Sequence of chain 1.D:
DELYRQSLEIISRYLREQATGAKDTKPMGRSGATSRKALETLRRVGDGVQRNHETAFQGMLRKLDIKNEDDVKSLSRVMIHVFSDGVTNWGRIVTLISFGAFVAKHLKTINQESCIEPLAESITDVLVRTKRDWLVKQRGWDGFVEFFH

Binding-site contacts:
Ligand atom C08 contacts residue MET81 of chain 1.D at 3.7 Å (hydrophobic).
Ligand atom N23 contacts residue ARG94 of chain 1.D at 3.5 Å (salt-bridge).
Ligand atom C36 contacts residue VAL84 of chain 1.D at 3.8 Å (hydrophobic).
Ligand atom C15 contacts residue ARG94 of chain 1.D at 2.9 Å.
Ligand atom C11 contacts residue VAL84 of chain 1.D at 3.6 Å (hydrophobic).
Ligand atom N16 contacts residue ARG94 of chain 1.D at 3.0 Å (salt-bridge).
Ligand atom C44 contacts residue HIS55 of chain 1.D at 3.7 Å.
Ligand atom O33 contacts residue ARG94 of chain 1.D at 2.4 Å (salt-bridge).
Ligand atom C50 contacts residue MET81 of chain 1.D at 3.6 Å (hydrophobic).
Ligand atom C17 contacts residue ARG94 of chain 1.D at 2.8 Å.
Ligand atom C02 contacts residue MET81 of chain 1.D at 3.7 Å (hydrophobic).
Ligand atom C39 contacts residue MET62 of chain 1.D at 3.5 Å (hydrophobic).
Ligand atom C50 contacts residue LEU98 of chain 1.D at 3.5 Å (hydrophobic).
Ligand atom C44 contacts residue ALA58 of chain 1.D at 3.5 Å (hydrophobic).
Ligand atom C14 contacts residue VAL84 of chain 1.D at 3.4 Å (hydrophobic).
Ligand atom C01 contacts residue PHE101 of chain 1.D at 3.7 Å (hydrophobic).
Ligand atom C06 contacts residue LEU77 of chain 1.D at 3.7 Å (hydrophobic).
Ligand atom C38 contacts residue PHE59 of chain 1.D at 3.2 Å (hydrophobic).
Ligand atom C50 contacts residue PHE101 of chain 1.D at 3.7 Å (hydrophobic).
Ligand atom C05 contacts residue PHE101 of chain 1.D at 3.8 Å (hydrophobic).
Ligand atom C38 contacts residue MET62 of chain 1.D at 3.4 Å (hydrophobic).
Ligand atom N34 contacts residue VAL84 of chain 1.D at 3.6 Å.
Ligand atom C39 contacts residue PHE59 of chain 1.D at 3.8 Å (hydrophobic).
Ligand atom O09 contacts residue VAL84 of chain 1.D at 3.6 Å.
Ligand atom C13 contacts residue VAL84 of chain 1.D at 3.5 Å (hydrophobic).
Ligand atom C07 contacts residue MET81 of chain 1.D at 3.5 Å (hydrophobic).
Ligand atom CL40 contacts residue MET62 of chain 1.D at 3.7 Å.
Ligand atom CL40 contacts residue PHE59 of chain 1.D at 3.6 Å.
Ligand atom C02 contacts residue PHE101 of chain 1.D at 3.3 Å (hydrophobic).
Ligand atom C43 contacts residue ALA58 of chain 1.D at 3.5 Å (hydrophobic).
Ligand atom C03 contacts residue PHE101 of chain 1.D at 3.4 Å (hydrophobic).
Ligand atom C01 contacts residue LEU98 of chain 1.D at 3.3 Å (hydrophobic).
Ligand atom C01 contacts residue GLY102 of chain 1.D at 3.3 Å.
Ligand atom C18 contacts residue ARG94 of chain 1.D at 3.3 Å.
Ligand atom C37 contacts residue PHE59 of chain 1.D at 3.8 Å (hydrophobic).
Ligand atom O33 contacts residue VAL84 of chain 1.D at 2.9 Å (h-bond).
Ligand atom C21 contacts residue ARG94 of chain 1.D at 3.7 Å.
Ligand atom CL40 contacts residue ALA58 of chain 1.D at 2.9 Å.
Ligand atom C05 contacts residue MET81 of chain 1.D at 3.8 Å (hydrophobic).
Ligand atom C22 contacts residue ARG94 of chain 1.D at 3.0 Å.

The protein below binds the small molecule below.
Small molecule (SMILES): Cc1cc(OCCCc2c3n(c4c(-c5c(C)nn(C)c5C)c(Cl)ccc24)CCCN(c2cccc4c(C(=O)O)cn(C)c24)C3=O)cc(C)c1Cl